A small-molecule ligand and the protein it binds are described below.
Small molecule (SMILES): NC(=O)c1nn(CC(=O)N2CCS[C@H]2C(=O)Nc2cccc(Br)n2)c2ncccc12

Binding-site contacts:
Ligand atom BR contacts residue ARG5 of chain 1.D at 4.0 Å.
Ligand atom C4 contacts residue PRO147 of chain 1.D at 3.7 Å (hydrophobic).
Ligand atom C4 contacts residue GLU172 of chain 1.D at 3.6 Å.
Ligand atom O contacts residue LEU122 of chain 1.D at 3.9 Å.
Ligand atom C10 contacts residue LEU122 of chain 1.D at 3.6 Å (hydrophobic).
Ligand atom BR contacts residue HIS143 of chain 1.D at 3.8 Å.
Ligand atom C16 contacts residue ARG176 of chain 1.D at 3.3 Å.
Ligand atom C14 contacts residue LEU122 of chain 1.D at 3.7 Å (hydrophobic).
Ligand atom N1 contacts residue ARG176 of chain 1.D at 3.4 Å.
Ligand atom N4 contacts residue LEU122 of chain 1.D at 4.0 Å.
Ligand atom C3 contacts residue LEU145 of chain 1.D at 3.1 Å (hydrophobic).
Ligand atom BR contacts residue LEU145 of chain 1.D at 3.9 Å.
Ligand atom C17 contacts residue ARG5 of chain 1.D at 4.1 Å.
Ligand atom N5 contacts residue LEU122 of chain 1.D at 3.5 Å.
Ligand atom S contacts residue LEU145 of chain 1.D at 3.9 Å.
Ligand atom C1 contacts residue ARG176 of chain 1.D at 3.5 Å.
Ligand atom BR contacts residue VAL144 of chain 1.D at 3.9 Å.
Ligand atom C2 contacts residue ARG176 of chain 1.D at 3.5 Å.
Ligand atom C contacts residue LEU145 of chain 1.D at 4.1 Å (hydrophobic).
Ligand atom C16 contacts residue GLY3 of chain 1.D at 3.9 Å.
Ligand atom N contacts residue VAL144 of chain 1.D at 3.8 Å.
Ligand atom C9 contacts residue GLY120 of chain 1.D at 3.8 Å.
Ligand atom S contacts residue ARG176 of chain 1.D at 3.6 Å.
Ligand atom C3 contacts residue PRO147 of chain 1.D at 4.2 Å (hydrophobic).
Ligand atom C1 contacts residue VAL144 of chain 1.D at 4.2 Å (hydrophobic).
Ligand atom C8 contacts residue LEU122 of chain 1.D at 3.5 Å (hydrophobic).
Ligand atom N5 contacts residue GLY120 of chain 1.D at 2.6 Å (h-bond).
Ligand atom C6 contacts residue LEU122 of chain 1.D at 4.1 Å (hydrophobic).
Ligand atom C2 contacts residue LEU145 of chain 1.D at 3.5 Å (hydrophobic).
Ligand atom C1 contacts residue LEU145 of chain 1.D at 3.9 Å (hydrophobic).
Ligand atom S contacts residue LEU146 of chain 1.D at 4.1 Å.
Ligand atom C15 contacts residue ARG176 of chain 1.D at 3.2 Å.
Ligand atom N contacts residue LEU145 of chain 1.D at 3.4 Å (h-bond).
Ligand atom C11 contacts residue LEU122 of chain 1.D at 4.1 Å (hydrophobic).
Ligand atom C9 contacts residue LEU122 of chain 1.D at 3.4 Å (hydrophobic).
Ligand atom O1 contacts residue LEU122 of chain 1.D at 3.5 Å.
Ligand atom S contacts residue PRO147 of chain 1.D at 4.0 Å.
Ligand atom N1 contacts residue LEU145 of chain 1.D at 2.9 Å (h-bond).
Ligand atom C17 contacts residue GLY3 of chain 1.D at 4.0 Å.
Ligand atom O2 contacts residue ARG176 of chain 1.D at 3.5 Å (salt-bridge).

Sequence of chain 1.D:
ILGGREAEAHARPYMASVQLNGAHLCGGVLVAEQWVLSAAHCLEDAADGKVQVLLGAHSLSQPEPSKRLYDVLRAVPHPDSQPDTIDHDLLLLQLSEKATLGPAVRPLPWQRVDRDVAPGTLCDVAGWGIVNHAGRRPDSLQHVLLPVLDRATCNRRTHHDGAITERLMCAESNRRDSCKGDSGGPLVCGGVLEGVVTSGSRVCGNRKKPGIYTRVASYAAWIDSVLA